Binding-site contacts:
Ligand atom CAC contacts residue TYR4795 of chain 1.A at 3.8 Å (hydrophobic).
Ligand atom CAA contacts residue LEU4567 of chain 1.A at 3.6 Å (hydrophobic).
Ligand atom CAG contacts residue ASP4815 of chain 1.A at 4.0 Å.
Ligand atom BR contacts residue GLY4819 of chain 1.A at 3.7 Å.
Ligand atom NAI contacts residue ASP4815 of chain 1.A at 3.2 Å (salt-bridge).
Ligand atom CAB contacts residue ASP4815 of chain 1.A at 3.2 Å.
Ligand atom CAA contacts residue ARG4563 of chain 1.A at 3.4 Å.
Ligand atom CAD contacts residue ARG4563 of chain 1.A at 3.9 Å.
Ligand atom CAP contacts residue LEU4567 of chain 1.A at 3.5 Å (hydrophobic).
Ligand atom CAF contacts residue ARG4563 of chain 1.A at 4.0 Å.
Ligand atom NAI contacts residue TYR4791 of chain 1.A at 3.6 Å.
Ligand atom BR contacts residue ILE4816 of chain 1.A at 4.0 Å.
Ligand atom OAK contacts residue ARG4563 of chain 1.A at 3.4 Å (salt-bridge).
Ligand atom CAG contacts residue ARG4563 of chain 1.A at 3.7 Å.
Ligand atom CAQ contacts residue GLY4819 of chain 1.A at 3.6 Å.
Ligand atom NAM contacts residue ASP4815 of chain 1.A at 3.1 Å (salt-bridge).
Ligand atom BR contacts residue LEU4567 of chain 1.A at 4.0 Å.
Ligand atom CAF contacts residue LEU4792 of chain 1.A at 3.8 Å (hydrophobic).
Ligand atom CL1 contacts residue LEU4792 of chain 1.A at 3.6 Å.
Ligand atom CL1 contacts residue CYS4657 of chain 1.A at 3.9 Å.
Ligand atom CAC contacts residue ARG4563 of chain 1.A at 3.6 Å.
Ligand atom CAN contacts residue ARG4563 of chain 1.A at 3.6 Å.
Ligand atom CAJ contacts residue GLY4819 of chain 1.A at 3.9 Å.
Ligand atom CAL contacts residue ASP4815 of chain 1.A at 3.2 Å.
Ligand atom CAP contacts residue GLY4819 of chain 1.A at 3.6 Å.
Ligand atom BR contacts residue VAL4820 of chain 1.A at 3.8 Å.
Ligand atom CAY contacts residue TYR4560 of chain 1.A at 3.4 Å (hydrophobic).
Ligand atom CAA contacts residue ASP4815 of chain 1.A at 3.2 Å.
Ligand atom CL1 contacts residue TYR4795 of chain 1.A at 3.6 Å.
Ligand atom CL2 contacts residue PHE4564 of chain 1.A at 3.5 Å.
Ligand atom CL2 contacts residue ARG4563 of chain 1.A at 3.9 Å.
Ligand atom CAB contacts residue ARG4563 of chain 1.A at 3.5 Å.
Ligand atom CAC contacts residue ASP4815 of chain 1.A at 4.0 Å.
Ligand atom CAJ contacts residue MET4818 of chain 1.A at 4.0 Å (hydrophobic).
Ligand atom CAL contacts residue ARG4563 of chain 1.A at 3.8 Å.
Ligand atom CAA contacts residue TYR4795 of chain 1.A at 3.9 Å (hydrophobic).
Ligand atom CAX contacts residue TYR4560 of chain 1.A at 4.0 Å (hydrophobic).
Ligand atom CAQ contacts residue LEU4567 of chain 1.A at 3.8 Å (hydrophobic).
Ligand atom OBB contacts residue ARG4563 of chain 1.A at 2.5 Å (salt-bridge).
Ligand atom CAJ contacts residue TYR4791 of chain 1.A at 3.7 Å (hydrophobic).

A protein and the small-molecule ligand that binds it are described below.
Small molecule (SMILES): CNC(=O)c1cc(Cl)cc(C)c1NC(=O)c1cc(Br)nn1-c1ncccc1Cl

Sequence of chain 1.A:
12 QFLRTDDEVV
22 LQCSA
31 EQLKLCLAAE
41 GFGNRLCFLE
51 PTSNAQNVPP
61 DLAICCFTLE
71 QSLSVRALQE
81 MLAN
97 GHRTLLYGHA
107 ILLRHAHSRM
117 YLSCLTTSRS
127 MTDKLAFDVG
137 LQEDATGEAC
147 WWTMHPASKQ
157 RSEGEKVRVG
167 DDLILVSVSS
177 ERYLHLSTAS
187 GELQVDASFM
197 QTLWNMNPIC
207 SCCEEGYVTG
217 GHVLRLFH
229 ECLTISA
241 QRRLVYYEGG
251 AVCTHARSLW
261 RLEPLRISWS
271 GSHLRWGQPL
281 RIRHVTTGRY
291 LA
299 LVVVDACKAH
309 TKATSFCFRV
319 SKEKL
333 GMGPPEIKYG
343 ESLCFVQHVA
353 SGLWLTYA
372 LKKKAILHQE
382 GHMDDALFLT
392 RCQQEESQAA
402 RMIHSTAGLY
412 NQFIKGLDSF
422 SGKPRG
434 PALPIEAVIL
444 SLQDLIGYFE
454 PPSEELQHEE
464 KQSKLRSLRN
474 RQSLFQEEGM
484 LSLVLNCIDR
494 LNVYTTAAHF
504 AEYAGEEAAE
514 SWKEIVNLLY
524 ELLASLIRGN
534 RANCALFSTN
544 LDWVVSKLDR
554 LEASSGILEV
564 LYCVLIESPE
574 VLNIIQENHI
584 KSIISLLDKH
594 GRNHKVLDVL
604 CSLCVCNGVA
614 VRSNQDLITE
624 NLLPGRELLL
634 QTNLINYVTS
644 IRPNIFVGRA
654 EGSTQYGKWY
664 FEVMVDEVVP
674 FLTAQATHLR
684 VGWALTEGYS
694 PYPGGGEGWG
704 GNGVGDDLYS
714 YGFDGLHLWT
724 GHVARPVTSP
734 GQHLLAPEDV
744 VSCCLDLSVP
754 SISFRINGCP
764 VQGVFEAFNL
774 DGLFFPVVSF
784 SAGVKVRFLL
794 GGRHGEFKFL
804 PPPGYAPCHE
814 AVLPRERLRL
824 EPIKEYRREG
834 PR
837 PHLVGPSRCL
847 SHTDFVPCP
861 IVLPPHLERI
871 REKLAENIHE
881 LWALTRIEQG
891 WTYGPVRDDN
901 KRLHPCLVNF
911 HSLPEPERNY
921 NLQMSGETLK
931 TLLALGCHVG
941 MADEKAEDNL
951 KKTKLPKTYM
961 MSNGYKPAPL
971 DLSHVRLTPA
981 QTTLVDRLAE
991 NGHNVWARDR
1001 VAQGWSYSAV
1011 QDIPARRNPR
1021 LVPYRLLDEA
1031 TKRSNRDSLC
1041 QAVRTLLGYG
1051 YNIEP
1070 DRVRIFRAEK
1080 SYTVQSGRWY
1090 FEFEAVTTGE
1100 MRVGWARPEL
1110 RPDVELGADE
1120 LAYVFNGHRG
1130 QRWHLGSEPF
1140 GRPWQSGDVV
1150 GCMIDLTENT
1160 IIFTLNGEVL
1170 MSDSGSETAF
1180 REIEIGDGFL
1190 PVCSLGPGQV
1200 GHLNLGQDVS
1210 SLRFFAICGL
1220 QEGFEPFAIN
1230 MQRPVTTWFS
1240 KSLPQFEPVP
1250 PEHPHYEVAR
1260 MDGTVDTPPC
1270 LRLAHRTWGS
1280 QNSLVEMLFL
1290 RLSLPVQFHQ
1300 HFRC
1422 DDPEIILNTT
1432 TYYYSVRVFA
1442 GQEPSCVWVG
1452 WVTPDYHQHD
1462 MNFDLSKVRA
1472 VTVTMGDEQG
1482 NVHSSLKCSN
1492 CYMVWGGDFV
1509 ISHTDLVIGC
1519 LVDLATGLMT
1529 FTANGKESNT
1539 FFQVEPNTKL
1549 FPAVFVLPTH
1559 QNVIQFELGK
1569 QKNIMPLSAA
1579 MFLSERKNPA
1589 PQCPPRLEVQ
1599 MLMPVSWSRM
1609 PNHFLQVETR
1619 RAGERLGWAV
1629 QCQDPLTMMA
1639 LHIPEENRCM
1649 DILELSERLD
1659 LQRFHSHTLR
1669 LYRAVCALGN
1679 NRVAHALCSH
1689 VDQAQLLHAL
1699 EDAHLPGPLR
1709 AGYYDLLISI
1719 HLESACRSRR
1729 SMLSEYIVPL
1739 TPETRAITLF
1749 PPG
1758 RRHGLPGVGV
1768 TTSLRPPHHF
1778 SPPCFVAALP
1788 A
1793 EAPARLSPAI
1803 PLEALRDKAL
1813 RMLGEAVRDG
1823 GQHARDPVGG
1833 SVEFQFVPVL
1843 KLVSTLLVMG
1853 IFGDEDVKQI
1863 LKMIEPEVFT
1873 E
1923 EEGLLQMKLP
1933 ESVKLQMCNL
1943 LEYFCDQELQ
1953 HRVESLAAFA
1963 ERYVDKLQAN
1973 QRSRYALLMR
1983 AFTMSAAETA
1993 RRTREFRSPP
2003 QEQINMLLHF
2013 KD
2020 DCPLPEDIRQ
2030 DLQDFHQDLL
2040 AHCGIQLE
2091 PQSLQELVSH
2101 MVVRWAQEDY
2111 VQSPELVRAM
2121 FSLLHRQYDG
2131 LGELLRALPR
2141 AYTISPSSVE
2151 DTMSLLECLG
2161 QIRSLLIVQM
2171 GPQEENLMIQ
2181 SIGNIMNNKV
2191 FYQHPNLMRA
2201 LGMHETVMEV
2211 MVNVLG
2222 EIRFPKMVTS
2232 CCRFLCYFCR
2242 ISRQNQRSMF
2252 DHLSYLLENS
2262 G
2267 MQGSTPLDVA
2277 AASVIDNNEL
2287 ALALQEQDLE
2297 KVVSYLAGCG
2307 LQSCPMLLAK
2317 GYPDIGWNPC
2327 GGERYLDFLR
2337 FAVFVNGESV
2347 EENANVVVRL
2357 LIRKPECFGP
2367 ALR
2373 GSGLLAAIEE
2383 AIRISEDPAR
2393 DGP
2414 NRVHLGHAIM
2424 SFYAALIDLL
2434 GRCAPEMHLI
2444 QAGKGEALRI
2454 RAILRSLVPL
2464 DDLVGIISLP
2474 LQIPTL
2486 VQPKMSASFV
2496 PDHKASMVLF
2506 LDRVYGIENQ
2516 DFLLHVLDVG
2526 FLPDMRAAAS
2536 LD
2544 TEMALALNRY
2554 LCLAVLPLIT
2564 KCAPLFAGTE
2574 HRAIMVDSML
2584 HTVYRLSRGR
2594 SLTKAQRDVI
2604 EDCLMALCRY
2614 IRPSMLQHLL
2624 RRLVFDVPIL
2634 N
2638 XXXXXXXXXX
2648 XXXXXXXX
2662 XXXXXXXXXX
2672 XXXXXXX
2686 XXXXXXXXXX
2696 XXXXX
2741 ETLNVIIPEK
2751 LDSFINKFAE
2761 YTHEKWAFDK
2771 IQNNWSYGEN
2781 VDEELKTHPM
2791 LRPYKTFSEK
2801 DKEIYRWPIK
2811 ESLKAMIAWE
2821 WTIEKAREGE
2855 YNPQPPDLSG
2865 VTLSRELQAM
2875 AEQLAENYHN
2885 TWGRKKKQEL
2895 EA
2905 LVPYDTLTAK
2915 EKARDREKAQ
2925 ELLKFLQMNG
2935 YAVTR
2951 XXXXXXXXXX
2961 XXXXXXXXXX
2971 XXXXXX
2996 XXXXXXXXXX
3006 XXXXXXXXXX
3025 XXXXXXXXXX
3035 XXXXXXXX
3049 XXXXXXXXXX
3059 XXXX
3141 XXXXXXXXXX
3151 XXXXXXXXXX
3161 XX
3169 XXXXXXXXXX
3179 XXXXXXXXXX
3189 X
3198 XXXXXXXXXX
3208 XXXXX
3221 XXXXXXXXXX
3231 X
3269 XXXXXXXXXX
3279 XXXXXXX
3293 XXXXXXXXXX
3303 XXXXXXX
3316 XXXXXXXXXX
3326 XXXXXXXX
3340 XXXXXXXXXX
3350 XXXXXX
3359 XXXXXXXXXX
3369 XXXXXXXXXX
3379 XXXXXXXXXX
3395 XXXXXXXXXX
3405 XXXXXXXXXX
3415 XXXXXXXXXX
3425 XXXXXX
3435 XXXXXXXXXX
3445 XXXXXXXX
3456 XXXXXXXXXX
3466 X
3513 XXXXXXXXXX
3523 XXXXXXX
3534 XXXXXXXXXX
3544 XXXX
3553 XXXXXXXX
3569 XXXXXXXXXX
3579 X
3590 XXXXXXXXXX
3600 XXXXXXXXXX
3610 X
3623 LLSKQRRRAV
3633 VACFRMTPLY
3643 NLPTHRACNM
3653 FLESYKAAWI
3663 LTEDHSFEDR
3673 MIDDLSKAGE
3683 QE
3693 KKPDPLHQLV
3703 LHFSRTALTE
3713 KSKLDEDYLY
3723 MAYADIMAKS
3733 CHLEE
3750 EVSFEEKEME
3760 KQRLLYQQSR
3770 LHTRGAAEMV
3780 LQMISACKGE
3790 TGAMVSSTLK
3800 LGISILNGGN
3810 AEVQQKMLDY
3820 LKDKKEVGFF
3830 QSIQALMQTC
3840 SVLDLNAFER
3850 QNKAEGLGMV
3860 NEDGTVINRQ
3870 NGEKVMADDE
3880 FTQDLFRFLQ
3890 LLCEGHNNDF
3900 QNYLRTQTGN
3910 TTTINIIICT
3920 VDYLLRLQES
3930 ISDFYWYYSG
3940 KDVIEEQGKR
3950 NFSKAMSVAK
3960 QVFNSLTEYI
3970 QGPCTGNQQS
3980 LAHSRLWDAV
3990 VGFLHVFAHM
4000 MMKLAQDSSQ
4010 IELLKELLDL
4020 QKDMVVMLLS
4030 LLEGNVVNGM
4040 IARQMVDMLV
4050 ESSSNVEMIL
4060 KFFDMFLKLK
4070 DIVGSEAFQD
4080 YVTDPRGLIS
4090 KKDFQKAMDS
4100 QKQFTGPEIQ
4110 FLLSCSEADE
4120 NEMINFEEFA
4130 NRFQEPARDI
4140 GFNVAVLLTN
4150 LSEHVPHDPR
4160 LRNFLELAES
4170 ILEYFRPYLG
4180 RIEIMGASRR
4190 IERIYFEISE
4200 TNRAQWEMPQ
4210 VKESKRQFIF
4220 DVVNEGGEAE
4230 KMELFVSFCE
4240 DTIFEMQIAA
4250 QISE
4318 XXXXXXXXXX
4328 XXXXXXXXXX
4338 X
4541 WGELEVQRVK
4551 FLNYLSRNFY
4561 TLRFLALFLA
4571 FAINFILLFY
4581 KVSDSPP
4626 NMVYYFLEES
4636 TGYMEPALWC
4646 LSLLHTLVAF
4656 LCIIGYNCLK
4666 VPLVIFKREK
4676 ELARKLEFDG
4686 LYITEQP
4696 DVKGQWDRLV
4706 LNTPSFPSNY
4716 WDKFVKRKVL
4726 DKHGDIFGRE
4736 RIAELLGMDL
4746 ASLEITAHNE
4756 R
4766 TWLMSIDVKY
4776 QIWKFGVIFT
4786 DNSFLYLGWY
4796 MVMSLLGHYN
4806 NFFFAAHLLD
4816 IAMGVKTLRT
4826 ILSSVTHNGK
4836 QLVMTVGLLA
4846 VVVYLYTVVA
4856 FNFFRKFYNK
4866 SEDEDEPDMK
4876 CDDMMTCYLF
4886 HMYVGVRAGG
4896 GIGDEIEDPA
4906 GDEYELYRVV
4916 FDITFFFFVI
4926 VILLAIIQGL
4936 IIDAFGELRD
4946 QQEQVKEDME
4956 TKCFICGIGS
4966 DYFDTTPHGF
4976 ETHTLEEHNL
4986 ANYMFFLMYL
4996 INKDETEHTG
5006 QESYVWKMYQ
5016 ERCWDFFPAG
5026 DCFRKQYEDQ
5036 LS